Binding-site contacts:
Ligand atom OAD contacts residue HIS397 of chain 1.D at 3.1 Å (h-bond).
Ligand atom CAI contacts residue QW81 of chain 1.R at 0.1 Å.
Ligand atom OAD contacts residue QW81 of chain 1.R at 0.2 Å (h-bond).
Ligand atom OAD contacts residue FLV1 of chain 1.T at 0.3 Å (h-bond).
Ligand atom CAJ contacts residue QW81 of chain 1.R at 0.1 Å.
Ligand atom CAM contacts residue TYR54 of chain 1.D at 3.1 Å (hydrophobic).
Ligand atom OAA contacts residue LEU204 of chain 1.D at 3.2 Å (h-bond).
Ligand atom CAG contacts residue QW81 of chain 1.R at 0.0 Å.
Ligand atom CAJ contacts residue SER274 of chain 1.D at 3.2 Å.
Ligand atom CAK contacts residue QW81 of chain 1.R at 0.1 Å.
Ligand atom CAM contacts residue FLV1 of chain 1.T at 0.1 Å.
Ligand atom CAH contacts residue QW81 of chain 1.R at 0.1 Å.
Ligand atom CAI contacts residue FLV1 of chain 1.T at 0.1 Å.
Ligand atom OAB contacts residue FLV1 of chain 1.T at 1.3 Å.
Ligand atom OAC contacts residue TYR400 of chain 1.D at 2.5 Å (h-bond).
Ligand atom CAH contacts residue FLV1 of chain 1.T at 0.1 Å.
Ligand atom CAO contacts residue QW81 of chain 1.R at 0.1 Å.
Ligand atom OAC contacts residue QW81 of chain 1.R at 0.1 Å (h-bond).
Ligand atom CAM contacts residue QW81 of chain 1.R at 0.1 Å.
Ligand atom OAC contacts residue FLV1 of chain 1.T at 0.2 Å (h-bond).
Ligand atom CAL contacts residue QW81 of chain 1.R at 0.1 Å.
Ligand atom CAJ contacts residue FLV1 of chain 1.T at 0.1 Å.
Ligand atom OAA contacts residue GLY206 of chain 1.D at 3.1 Å (h-bond).
Ligand atom OAA contacts residue QW81 of chain 1.R at 0.1 Å (h-bond).
Ligand atom CAL contacts residue FLV1 of chain 1.T at 0.1 Å.
Ligand atom CAN contacts residue QW81 of chain 1.R at 0.1 Å.
Ligand atom CAK contacts residue FLV1 of chain 1.T at 0.1 Å.
Ligand atom OAC contacts residue ARG214 of chain 1.D at 2.9 Å (salt-bridge).
Ligand atom OAA contacts residue FLV1 of chain 1.T at 0.1 Å (h-bond).
Ligand atom OAB contacts residue QW81 of chain 1.R at 1.2 Å.
Ligand atom OAD contacts residue SER274 of chain 1.D at 3.2 Å (h-bond).
Ligand atom OAE contacts residue QW81 of chain 1.R at 0.1 Å (h-bond).
Ligand atom CAN contacts residue FLV1 of chain 1.T at 0.1 Å.
Ligand atom CAG contacts residue ASP205 of chain 1.D at 3.2 Å.
Ligand atom OAE contacts residue FLV1 of chain 1.T at 0.1 Å (h-bond).
Ligand atom CAL contacts residue ASP205 of chain 1.D at 3.3 Å.
Ligand atom CAG contacts residue FLV1 of chain 1.T at 0.1 Å.
Ligand atom CAF contacts residue FLV1 of chain 1.T at 0.2 Å.
Ligand atom CAO contacts residue FLV1 of chain 1.T at 0.1 Å.
Ligand atom CAF contacts residue QW81 of chain 1.R at 0.1 Å.

A small-molecule ligand and the protein it binds are described below.
Small molecule (SMILES): O=C1C(O)=CC(=O)c2c(O)cc(O)cc21

Sequence of chain 1.D:
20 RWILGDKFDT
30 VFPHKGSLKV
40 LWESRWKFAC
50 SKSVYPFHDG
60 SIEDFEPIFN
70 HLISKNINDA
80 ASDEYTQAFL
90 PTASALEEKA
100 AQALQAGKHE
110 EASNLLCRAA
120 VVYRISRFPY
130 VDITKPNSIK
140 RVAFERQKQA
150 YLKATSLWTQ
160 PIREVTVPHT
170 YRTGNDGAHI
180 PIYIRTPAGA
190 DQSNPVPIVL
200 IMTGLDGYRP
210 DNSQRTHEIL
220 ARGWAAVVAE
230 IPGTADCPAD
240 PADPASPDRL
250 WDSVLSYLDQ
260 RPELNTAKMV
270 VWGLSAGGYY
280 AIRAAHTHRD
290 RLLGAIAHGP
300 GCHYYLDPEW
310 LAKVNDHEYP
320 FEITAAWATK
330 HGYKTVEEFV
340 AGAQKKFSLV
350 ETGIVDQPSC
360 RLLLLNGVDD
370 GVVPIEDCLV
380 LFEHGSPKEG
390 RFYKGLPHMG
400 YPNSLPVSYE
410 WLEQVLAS